Binding-site contacts:
Ligand atom C8 contacts residue THR29 of chain 1.B at 3.7 Å.
Ligand atom C7 contacts residue THR29 of chain 1.B at 3.9 Å.
Ligand atom C3 contacts residue ASN61 of chain 1.B at 3.8 Å.
Ligand atom C4 contacts residue ASN61 of chain 1.B at 4.2 Å.
Ligand atom O6 contacts residue TYR28 of chain 1.B at 4.4 Å.
Ligand atom O5 contacts residue ASN61 of chain 1.B at 2.3 Å (h-bond).
Ligand atom N2 contacts residue ASN61 of chain 1.B at 2.9 Å (h-bond).
Ligand atom C7 contacts residue ASN61 of chain 1.B at 3.1 Å.
Ligand atom C2 contacts residue THR29 of chain 1.B at 4.5 Å.
Ligand atom C1 contacts residue ASN61 of chain 1.B at 1.4 Å.
Ligand atom C1 contacts residue TYR28 of chain 1.B at 3.9 Å (hydrophobic).
Ligand atom C8 contacts residue ASN30 of chain 1.B at 3.5 Å.
Ligand atom C8 contacts residue PHE59 of chain 1.B at 4.5 Å (hydrophobic).
Ligand atom O5 contacts residue TYR28 of chain 1.B at 4.1 Å.
Ligand atom C3 contacts residue TYR28 of chain 1.B at 4.5 Å (hydrophobic).
Ligand atom N2 contacts residue THR29 of chain 1.B at 3.5 Å (h-bond).
Ligand atom O7 contacts residue ASN61 of chain 1.B at 2.9 Å (h-bond).
Ligand atom C5 contacts residue TYR28 of chain 1.B at 4.0 Å (hydrophobic).
Ligand atom C1 contacts residue THR29 of chain 1.B at 4.4 Å.
Ligand atom C2 contacts residue ASN61 of chain 1.B at 2.5 Å.
Ligand atom C5 contacts residue ASN61 of chain 1.B at 3.7 Å.
Ligand atom C8 contacts residue ASN61 of chain 1.B at 3.8 Å.
Ligand atom C8 contacts residue SER60 of chain 1.B at 3.6 Å.

The protein below binds the small molecule below.
Small molecule (SMILES): CC(=O)N[C@@H]1[C@@H](O)[C@H](O)[C@@H](CO)O[C@H]1O

Sequence of chain 1.B:
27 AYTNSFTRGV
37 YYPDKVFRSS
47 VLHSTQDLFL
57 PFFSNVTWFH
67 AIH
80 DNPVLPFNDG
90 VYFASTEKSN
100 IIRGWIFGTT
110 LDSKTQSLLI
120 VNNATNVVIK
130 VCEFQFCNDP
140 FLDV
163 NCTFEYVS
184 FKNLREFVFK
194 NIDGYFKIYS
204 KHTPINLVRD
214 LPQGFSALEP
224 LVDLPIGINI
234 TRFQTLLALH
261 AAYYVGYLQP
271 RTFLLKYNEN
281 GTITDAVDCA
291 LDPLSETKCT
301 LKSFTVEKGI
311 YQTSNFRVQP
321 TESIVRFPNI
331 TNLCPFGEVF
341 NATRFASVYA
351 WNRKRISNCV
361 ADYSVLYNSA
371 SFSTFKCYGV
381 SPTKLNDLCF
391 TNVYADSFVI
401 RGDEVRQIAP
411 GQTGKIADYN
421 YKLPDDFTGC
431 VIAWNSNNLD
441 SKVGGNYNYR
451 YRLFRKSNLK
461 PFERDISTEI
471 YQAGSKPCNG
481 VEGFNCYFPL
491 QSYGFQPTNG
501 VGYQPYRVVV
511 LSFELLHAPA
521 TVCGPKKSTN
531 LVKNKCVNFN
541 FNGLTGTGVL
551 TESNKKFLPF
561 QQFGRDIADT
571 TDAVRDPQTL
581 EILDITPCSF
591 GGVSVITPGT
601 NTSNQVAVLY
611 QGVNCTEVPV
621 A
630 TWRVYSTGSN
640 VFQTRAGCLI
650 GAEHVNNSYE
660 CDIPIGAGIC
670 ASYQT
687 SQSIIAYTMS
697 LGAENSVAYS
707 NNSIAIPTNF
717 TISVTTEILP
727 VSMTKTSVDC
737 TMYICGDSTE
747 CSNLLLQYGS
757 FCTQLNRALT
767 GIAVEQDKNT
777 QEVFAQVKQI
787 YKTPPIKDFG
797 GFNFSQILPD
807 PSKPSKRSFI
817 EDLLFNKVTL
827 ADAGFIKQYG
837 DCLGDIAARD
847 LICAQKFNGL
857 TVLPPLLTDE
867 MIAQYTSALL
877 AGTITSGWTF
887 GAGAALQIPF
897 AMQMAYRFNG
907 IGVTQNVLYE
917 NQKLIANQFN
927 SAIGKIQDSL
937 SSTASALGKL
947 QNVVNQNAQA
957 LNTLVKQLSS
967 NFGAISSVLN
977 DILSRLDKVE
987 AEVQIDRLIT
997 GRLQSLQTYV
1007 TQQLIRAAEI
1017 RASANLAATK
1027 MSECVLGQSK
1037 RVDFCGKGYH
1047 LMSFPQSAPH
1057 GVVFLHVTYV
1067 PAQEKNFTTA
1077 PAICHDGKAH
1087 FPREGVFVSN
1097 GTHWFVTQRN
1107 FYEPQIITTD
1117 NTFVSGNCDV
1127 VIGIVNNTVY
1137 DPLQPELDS